Binding-site contacts:
Ligand atom O6 contacts residue CYS52 of chain 1.C at 3.3 Å.
Ligand atom O1P contacts residue ASP176 of chain 1.C at 3.8 Å.
Ligand atom O3P contacts residue MET17 of chain 1.C at 2.9 Å (h-bond).
Ligand atom O1P contacts residue ASP18 of chain 1.C at 2.8 Å (salt-bridge).
Ligand atom O1P contacts residue ALA16 of chain 1.C at 3.7 Å.
Ligand atom C3 contacts residue GLU25 of chain 1.C at 3.7 Å.
Ligand atom C6 contacts residue LEU32 of chain 1.C at 3.7 Å (hydrophobic).
Ligand atom O2 contacts residue ARG28 of chain 1.C at 3.4 Å (salt-bridge).
Ligand atom O5 contacts residue LEU55 of chain 1.C at 3.2 Å (h-bond).
Ligand atom O2 contacts residue ASP18 of chain 1.C at 3.4 Å (salt-bridge).
Ligand atom C4 contacts residue ARG78 of chain 1.C at 3.7 Å.
Ligand atom C3 contacts residue GLY54 of chain 1.C at 3.7 Å.
Ligand atom C5 contacts residue CYS52 of chain 1.C at 3.3 Å (hydrophobic).
Ligand atom P contacts residue THR118 of chain 1.C at 3.7 Å.
Ligand atom O4 contacts residue ARG28 of chain 1.C at 3.0 Å (salt-bridge).
Ligand atom O5 contacts residue ARG78 of chain 1.C at 3.8 Å.
Ligand atom C2 contacts residue ASP18 of chain 1.C at 3.5 Å.
Ligand atom O3 contacts residue GLY54 of chain 1.C at 2.9 Å (h-bond).
Ligand atom O3 contacts residue CYS52 of chain 1.C at 3.4 Å (h-bond).
Ligand atom O4 contacts residue GLU25 of chain 1.C at 2.6 Å (salt-bridge).
Ligand atom C6 contacts residue ARG78 of chain 1.C at 3.5 Å.
Ligand atom O2 contacts residue SER120 of chain 1.C at 3.1 Å (h-bond).
Ligand atom C4 contacts residue GLU25 of chain 1.C at 3.7 Å.
Ligand atom O1 contacts residue ASP18 of chain 1.C at 3.3 Å (salt-bridge).
Ligand atom O2P contacts residue SER119 of chain 1.C at 2.9 Å (h-bond).
Ligand atom O3 contacts residue LEU53 of chain 1.C at 3.4 Å.
Ligand atom O3 contacts residue GLU25 of chain 1.C at 2.7 Å (salt-bridge).
Ligand atom O5 contacts residue CYS52 of chain 1.C at 2.7 Å (h-bond).
Ligand atom C3 contacts residue LEU55 of chain 1.C at 3.3 Å (hydrophobic).
Ligand atom O3P contacts residue THR118 of chain 1.C at 2.7 Å (h-bond).
Ligand atom C2 contacts residue GLU25 of chain 1.C at 3.8 Å.
Ligand atom O2 contacts residue LEU55 of chain 1.C at 3.7 Å.
Ligand atom O2P contacts residue THR118 of chain 1.C at 3.7 Å.
Ligand atom O3P contacts residue ASP18 of chain 1.C at 3.0 Å (salt-bridge).
Ligand atom C3 contacts residue CYS52 of chain 1.C at 3.7 Å (hydrophobic).
Ligand atom P contacts residue ASP18 of chain 1.C at 3.8 Å.
Ligand atom O2P contacts residue LYS151 of chain 1.C at 2.8 Å (salt-bridge).
Ligand atom C2 contacts residue ARG28 of chain 1.C at 3.8 Å.
Ligand atom P contacts residue SER119 of chain 1.C at 3.7 Å.
Ligand atom O6 contacts residue LEU32 of chain 1.C at 3.4 Å.

This small molecule binds to this protein.
Small molecule (SMILES): O=P(O)(O)OC[C@@H](O)[C@@H](O)[C@H](O)C(O)CO

Sequence of chain 1.C:
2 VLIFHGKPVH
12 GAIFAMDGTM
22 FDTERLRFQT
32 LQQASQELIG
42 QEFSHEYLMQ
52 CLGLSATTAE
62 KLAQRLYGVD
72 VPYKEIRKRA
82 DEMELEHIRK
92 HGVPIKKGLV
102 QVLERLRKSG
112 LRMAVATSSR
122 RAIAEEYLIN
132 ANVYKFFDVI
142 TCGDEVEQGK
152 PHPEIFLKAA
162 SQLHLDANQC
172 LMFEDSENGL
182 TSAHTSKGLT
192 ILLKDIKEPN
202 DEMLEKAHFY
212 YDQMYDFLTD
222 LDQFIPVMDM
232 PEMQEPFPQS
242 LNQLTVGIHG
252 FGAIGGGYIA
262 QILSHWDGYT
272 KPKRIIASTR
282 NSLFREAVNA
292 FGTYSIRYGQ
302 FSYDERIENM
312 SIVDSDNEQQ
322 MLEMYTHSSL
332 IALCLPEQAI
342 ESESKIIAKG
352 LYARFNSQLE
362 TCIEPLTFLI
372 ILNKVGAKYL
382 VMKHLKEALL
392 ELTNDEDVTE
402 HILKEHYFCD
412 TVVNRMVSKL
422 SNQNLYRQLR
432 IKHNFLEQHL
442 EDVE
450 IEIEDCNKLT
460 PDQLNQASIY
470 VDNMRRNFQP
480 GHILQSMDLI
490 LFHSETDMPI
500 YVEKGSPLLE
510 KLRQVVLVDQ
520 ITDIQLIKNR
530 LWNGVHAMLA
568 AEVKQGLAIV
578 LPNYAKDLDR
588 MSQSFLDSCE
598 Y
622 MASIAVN